Binding-site contacts:
Ligand atom C3 contacts residue ASN105 of chain 12.E at 3.8 Å.
Ligand atom C7 contacts residue ASN105 of chain 12.E at 3.6 Å.
Ligand atom O7 contacts residue ASN105 of chain 12.E at 4.0 Å.
Ligand atom C1 contacts residue ASN105 of chain 12.E at 1.4 Å.
Ligand atom O5 contacts residue VAL95 of chain 12.E at 4.5 Å.
Ligand atom C8 contacts residue TYR50 of chain 12.E at 4.1 Å (hydrophobic).
Ligand atom C6 contacts residue VAL95 of chain 12.E at 3.6 Å (hydrophobic).
Ligand atom C5 contacts residue ASN105 of chain 12.E at 3.6 Å.
Ligand atom C4 contacts residue ASN105 of chain 12.E at 4.3 Å.
Ligand atom O5 contacts residue ALA96 of chain 12.E at 4.5 Å.
Ligand atom O5 contacts residue ASN105 of chain 12.E at 2.4 Å (h-bond).
Ligand atom C2 contacts residue ASN105 of chain 12.E at 2.5 Å.
Ligand atom C8 contacts residue PRO48 of chain 12.E at 4.4 Å (hydrophobic).
Ligand atom O6 contacts residue ALA96 of chain 12.E at 4.3 Å.
Ligand atom O6 contacts residue VAL95 of chain 12.E at 2.9 Å (h-bond).
Ligand atom C5 contacts residue VAL95 of chain 12.E at 4.5 Å (hydrophobic).
Ligand atom N2 contacts residue ASN105 of chain 12.E at 2.9 Å (h-bond).

A protein and the small-molecule ligand that binds it are described below.
Small molecule (SMILES): CC(=O)N[C@H]1[C@H](O[C@H]2[C@H](O)[C@@H](NC(C)=O)CO[C@@H]2CO)O[C@H](CO)[C@@H](O[C@@H]2O[C@H](CO)[C@@H](O)[C@H](O)[C@@H]2O)[C@@H]1O

Sequence of chain 12.E:
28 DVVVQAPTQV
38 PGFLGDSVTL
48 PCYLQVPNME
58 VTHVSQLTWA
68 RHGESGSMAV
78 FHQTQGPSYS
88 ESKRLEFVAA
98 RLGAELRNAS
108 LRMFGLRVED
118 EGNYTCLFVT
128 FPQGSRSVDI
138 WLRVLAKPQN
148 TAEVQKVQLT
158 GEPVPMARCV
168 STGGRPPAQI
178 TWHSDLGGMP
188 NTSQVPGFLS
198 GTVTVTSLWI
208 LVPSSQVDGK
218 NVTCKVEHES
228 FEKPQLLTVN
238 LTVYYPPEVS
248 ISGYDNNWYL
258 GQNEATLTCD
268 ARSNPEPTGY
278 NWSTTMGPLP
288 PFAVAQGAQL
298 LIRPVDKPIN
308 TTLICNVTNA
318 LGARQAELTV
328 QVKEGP